This protein binds this small molecule.
Small molecule (SMILES): CCCCCCCCCC(=O)N(CCO)C[C@@H](O)[C@@H](O)[C@@H](O)[C@@H](O)CO

Binding-site contacts:
Ligand atom C9 contacts residue LEU231 of chain 1.A at 3.9 Å (hydrophobic).
Ligand atom C9 contacts residue LYS232 of chain 1.A at 4.3 Å.
Ligand atom C18 contacts residue TYR201 of chain 1.A at 4.3 Å (hydrophobic).
Ligand atom C21 contacts residue ALA197 of chain 1.A at 4.3 Å (hydrophobic).
Ligand atom C0 contacts residue HIS228 of chain 1.A at 3.4 Å.
Ligand atom C21 contacts residue GLY235 of chain 1.A at 3.8 Å.
Ligand atom C27 contacts residue MET238 of chain 1.A at 4.0 Å (hydrophobic).
Ligand atom C27 contacts residue LEU234 of chain 1.A at 4.1 Å (hydrophobic).
Ligand atom C9 contacts residue HIS228 of chain 1.A at 3.7 Å.
Ligand atom C18 contacts residue LEU231 of chain 1.A at 4.3 Å (hydrophobic).
Ligand atom C1 contacts residue HIS228 of chain 1.A at 3.5 Å.
Ligand atom C30 contacts residue VAL200 of chain 1.A at 4.4 Å (hydrophobic).
Ligand atom C9 contacts residue ALA204 of chain 1.A at 4.2 Å (hydrophobic).
Ligand atom C27 contacts residue LEU231 of chain 1.A at 3.9 Å (hydrophobic).
Ligand atom C15 contacts residue LEU231 of chain 1.A at 3.5 Å (hydrophobic).
Ligand atom C30 contacts residue MET238 of chain 1.A at 3.6 Å (hydrophobic).
Ligand atom C21 contacts residue LEU231 of chain 1.A at 4.0 Å (hydrophobic).
Ligand atom C18 contacts residue ALA197 of chain 1.A at 4.4 Å (hydrophobic).
Ligand atom C12 contacts residue TYR201 of chain 1.A at 3.9 Å (hydrophobic).
Ligand atom C0 contacts residue ALA204 of chain 1.A at 4.3 Å (hydrophobic).
Ligand atom C27 contacts residue GLY235 of chain 1.A at 3.9 Å.
Ligand atom C24 contacts residue VAL200 of chain 1.A at 3.9 Å (hydrophobic).
Ligand atom C12 contacts residue LEU231 of chain 1.A at 4.5 Å (hydrophobic).
Ligand atom C30 contacts residue ALA106 of chain 1.A at 4.0 Å (hydrophobic).
Ligand atom C12 contacts residue LYS232 of chain 1.A at 4.4 Å.
Ligand atom C15 contacts residue LYS232 of chain 1.A at 3.9 Å.
Ligand atom C30 contacts residue ARG109 of chain 1.A at 4.2 Å.
Ligand atom C24 contacts residue ALA197 of chain 1.A at 4.0 Å (hydrophobic).
Ligand atom C30 contacts residue LEU234 of chain 1.A at 4.4 Å (hydrophobic).
Ligand atom C24 contacts residue LEU231 of chain 1.A at 4.4 Å (hydrophobic).

Sequence of chain 1.A:
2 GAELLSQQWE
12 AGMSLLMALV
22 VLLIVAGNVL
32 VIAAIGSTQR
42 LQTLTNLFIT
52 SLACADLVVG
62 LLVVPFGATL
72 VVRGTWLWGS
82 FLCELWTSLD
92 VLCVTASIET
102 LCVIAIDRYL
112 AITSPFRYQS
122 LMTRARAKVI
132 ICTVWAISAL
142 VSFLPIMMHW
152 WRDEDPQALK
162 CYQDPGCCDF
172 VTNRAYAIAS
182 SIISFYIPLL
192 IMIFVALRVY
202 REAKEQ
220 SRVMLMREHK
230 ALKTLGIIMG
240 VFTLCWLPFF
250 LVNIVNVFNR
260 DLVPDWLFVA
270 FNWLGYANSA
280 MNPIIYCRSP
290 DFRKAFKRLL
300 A